The small molecule below binds the protein below.
Small molecule (SMILES): CSCC[C@H](NC(=O)[C@@H](N)Cc1cnc[nH]1)C(=O)N[C@H](C(=O)N[C@@H](CCC(=O)O)C(=O)N[C@H](C(=O)N[C@H](C(=O)N[C@@H](CCCN=C(N)N)C(=O)N[C@@H](Cc1cnc[nH]1)C(=O)N[C@@H](CS)C(=O)O)C(C)C)C(C)C)[C@@H](C)O

Sequence of chain 1.O:
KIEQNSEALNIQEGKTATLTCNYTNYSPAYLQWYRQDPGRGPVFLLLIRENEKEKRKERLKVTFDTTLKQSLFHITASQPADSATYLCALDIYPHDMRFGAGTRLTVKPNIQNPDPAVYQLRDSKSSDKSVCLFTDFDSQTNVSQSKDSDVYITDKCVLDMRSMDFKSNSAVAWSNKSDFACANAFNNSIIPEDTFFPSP

Sequence of chain 1.N:
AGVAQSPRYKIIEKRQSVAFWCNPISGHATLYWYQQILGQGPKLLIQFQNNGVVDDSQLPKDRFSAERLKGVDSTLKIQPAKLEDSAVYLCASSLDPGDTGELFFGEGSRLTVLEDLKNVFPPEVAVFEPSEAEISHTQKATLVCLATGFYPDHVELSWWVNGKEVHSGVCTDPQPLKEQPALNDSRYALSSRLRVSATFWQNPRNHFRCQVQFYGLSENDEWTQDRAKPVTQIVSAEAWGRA

Binding-site contacts:
Ligand atom CB contacts residue TRP167 of chain 1.K at 3.3 Å (hydrophobic).
Ligand atom N contacts residue TYR7 of chain 1.K at 3.4 Å.
Ligand atom CA contacts residue TYR159 of chain 1.K at 3.1 Å (hydrophobic).
Ligand atom N contacts residue TYR171 of chain 1.K at 2.9 Å (h-bond).
Ligand atom OXT contacts residue TYR84 of chain 1.K at 3.4 Å (h-bond).
Ligand atom CE contacts residue VAL67 of chain 1.K at 3.3 Å (hydrophobic).
Ligand atom NE2 contacts residue LYS66 of chain 1.K at 3.3 Å (salt-bridge).
Ligand atom CB contacts residue TYR159 of chain 1.K at 3.4 Å (hydrophobic).
Ligand atom O contacts residue HIS70 of chain 1.K at 3.1 Å.
Ligand atom SG contacts residue ASP77 of chain 1.K at 3.3 Å (salt-bridge).
Ligand atom CD contacts residue ARG65 of chain 1.K at 3.0 Å.
Ligand atom CG2 contacts residue THR73 of chain 1.K at 3.1 Å.
Ligand atom OE1 contacts residue ARG65 of chain 1.K at 2.4 Å (salt-bridge).
Ligand atom O contacts residue THR73 of chain 1.K at 3.2 Å.
Ligand atom O contacts residue TRP147 of chain 1.K at 2.6 Å (h-bond).
Ligand atom NH1 contacts residue ASP94 of chain 1.O at 3.2 Å (salt-bridge).
Ligand atom O contacts residue LYS66 of chain 1.K at 3.2 Å.
Ligand atom O contacts residue TYR96 of chain 1.O at 3.4 Å.
Ligand atom OXT contacts residue THR80 of chain 1.K at 3.2 Å.
Ligand atom N contacts residue TYR99 of chain 1.K at 3.3 Å (h-bond).
Ligand atom O contacts residue MET5 of chain 1.K at 3.3 Å.
Ligand atom OE2 contacts residue ARG65 of chain 1.K at 3.0 Å (salt-bridge).
Ligand atom NH2 contacts residue PRO99 of chain 1.N at 3.1 Å.
Ligand atom CG2 contacts residue TYR99 of chain 1.K at 3.4 Å (hydrophobic).
Ligand atom CG contacts residue TRP167 of chain 1.K at 3.3 Å (hydrophobic).
Ligand atom N contacts residue ASP77 of chain 1.K at 3.1 Å (salt-bridge).
Ligand atom C contacts residue TYR159 of chain 1.K at 3.4 Å (hydrophobic).
Ligand atom CB contacts residue TYR99 of chain 1.K at 3.0 Å (hydrophobic).
Ligand atom O contacts residue TYR96 of chain 1.O at 2.9 Å.
Ligand atom CG contacts residue VAL152 of chain 1.K at 3.4 Å (hydrophobic).
Ligand atom O contacts residue THR143 of chain 1.K at 2.6 Å (h-bond).
Ligand atom NH2 contacts residue PRO97 of chain 1.O at 3.0 Å (h-bond).
Ligand atom O contacts residue TYR84 of chain 1.K at 3.0 Å (h-bond).
Ligand atom ND1 contacts residue TRP167 of chain 1.K at 3.0 Å (h-bond).
Ligand atom CD2 contacts residue GLU63 of chain 1.K at 2.8 Å.
Ligand atom N contacts residue TYR159 of chain 1.K at 3.3 Å.
Ligand atom O contacts residue TYR159 of chain 1.K at 2.8 Å (h-bond).
Ligand atom NH2 contacts residue ASP94 of chain 1.O at 3.2 Å (salt-bridge).
Ligand atom N contacts residue TYR7 of chain 1.K at 2.9 Å (h-bond).
Ligand atom CB contacts residue TYR7 of chain 1.K at 3.4 Å (hydrophobic).

Sequence of chain 1.K:
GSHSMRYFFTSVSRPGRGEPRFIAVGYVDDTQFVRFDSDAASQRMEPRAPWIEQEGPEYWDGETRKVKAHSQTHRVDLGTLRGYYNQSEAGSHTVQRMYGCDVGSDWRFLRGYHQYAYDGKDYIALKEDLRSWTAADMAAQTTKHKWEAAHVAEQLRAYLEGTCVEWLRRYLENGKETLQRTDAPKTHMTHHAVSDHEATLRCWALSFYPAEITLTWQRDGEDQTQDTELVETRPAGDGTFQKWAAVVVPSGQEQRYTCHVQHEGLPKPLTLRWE